Sequence of chain 1.A:
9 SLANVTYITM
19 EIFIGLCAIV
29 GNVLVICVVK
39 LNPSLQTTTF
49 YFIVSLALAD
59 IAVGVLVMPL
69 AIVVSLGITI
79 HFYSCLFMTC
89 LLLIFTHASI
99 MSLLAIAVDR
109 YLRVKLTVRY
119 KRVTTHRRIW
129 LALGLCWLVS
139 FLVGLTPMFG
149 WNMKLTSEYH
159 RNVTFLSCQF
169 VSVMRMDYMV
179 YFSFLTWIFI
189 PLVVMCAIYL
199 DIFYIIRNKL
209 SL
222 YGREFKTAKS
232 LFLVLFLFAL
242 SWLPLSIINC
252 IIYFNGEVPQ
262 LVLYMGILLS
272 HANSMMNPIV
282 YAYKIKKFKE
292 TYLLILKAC

Binding-site contacts:
Ligand atom N3 contacts residue PHE168 of chain 1.A at 3.5 Å.
Ligand atom C16 contacts residue MET174 of chain 1.A at 3.7 Å (hydrophobic).
Ligand atom C11 contacts residue PHE168 of chain 1.A at 3.7 Å (hydrophobic).
Ligand atom C5 contacts residue PHE168 of chain 1.A at 3.7 Å (hydrophobic).
Ligand atom C4 contacts residue SER181 of chain 1.A at 3.9 Å.
Ligand atom N3 contacts residue ILE268 of chain 1.A at 3.9 Å.
Ligand atom N1 contacts residue ILE268 of chain 1.A at 3.7 Å.
Ligand atom N1 contacts residue PHE168 of chain 1.A at 3.3 Å.
Ligand atom O3 contacts residue LEU91 of chain 1.A at 3.9 Å.
Ligand atom N2 contacts residue ILE268 of chain 1.A at 3.9 Å.
Ligand atom O2 contacts residue LEU246 of chain 1.A at 3.5 Å.
Ligand atom N4 contacts residue PHE168 of chain 1.A at 3.7 Å.
Ligand atom N5 contacts residue LEU264 of chain 1.A at 3.5 Å.
Ligand atom C9 contacts residue PHE168 of chain 1.A at 3.7 Å (hydrophobic).
Ligand atom C12 contacts residue LEU264 of chain 1.A at 3.6 Å (hydrophobic).
Ligand atom N contacts residue LEU91 of chain 1.A at 3.5 Å.
Ligand atom C1 contacts residue ILE268 of chain 1.A at 3.7 Å (hydrophobic).
Ligand atom O1 contacts residue ILE268 of chain 1.A at 3.7 Å.
Ligand atom O1 contacts residue HIS272 of chain 1.A at 3.2 Å (h-bond).
Ligand atom N2 contacts residue PHE168 of chain 1.A at 3.4 Å.
Ligand atom O contacts residue HIS272 of chain 1.A at 3.6 Å.
Ligand atom C7 contacts residue ILE268 of chain 1.A at 3.6 Å (hydrophobic).
Ligand atom C16 contacts residue ILE253 of chain 1.A at 3.7 Å (hydrophobic).
Ligand atom C4 contacts residue TRP243 of chain 1.A at 3.9 Å (hydrophobic).
Ligand atom C6 contacts residue PHE168 of chain 1.A at 3.5 Å (hydrophobic).
Ligand atom C8 contacts residue ILE268 of chain 1.A at 3.5 Å (hydrophobic).
Ligand atom O3 contacts residue MET177 of chain 1.A at 3.7 Å.
Ligand atom C10 contacts residue PHE168 of chain 1.A at 3.6 Å (hydrophobic).
Ligand atom C4 contacts residue THR94 of chain 1.A at 3.4 Å.
Ligand atom O2 contacts residue TRP243 of chain 1.A at 3.8 Å.
Ligand atom N contacts residue THR94 of chain 1.A at 2.9 Å (h-bond).
Ligand atom O contacts residue THR94 of chain 1.A at 3.4 Å.
Ligand atom C15 contacts residue ILE253 of chain 1.A at 3.7 Å (hydrophobic).
Ligand atom C4 contacts residue ILE186 of chain 1.A at 3.8 Å (hydrophobic).
Ligand atom C7 contacts residue PHE168 of chain 1.A at 3.4 Å (hydrophobic).
Ligand atom C8 contacts residue PHE168 of chain 1.A at 3.4 Å (hydrophobic).
Ligand atom C17 contacts residue LEU264 of chain 1.A at 3.8 Å (hydrophobic).
Ligand atom C4 contacts residue HIS95 of chain 1.A at 3.8 Å.
Ligand atom C11 contacts residue LEU264 of chain 1.A at 3.9 Å (hydrophobic).
Ligand atom C13 contacts residue LEU264 of chain 1.A at 3.7 Å (hydrophobic).

A small-molecule ligand and the protein it binds are described below.
Small molecule (SMILES): CNC(=O)[C@H]1O[C@@H](n2cnc3c(NCc4cccc(I)c4)ncnc32)[C@H](O)[C@@H]1O